Binding-site contacts:
Ligand atom C5 contacts residue TYR85 of chain 3.E at 3.5 Å (hydrophobic).
Ligand atom N1 contacts residue THR59 of chain 3.E at 3.5 Å.
Ligand atom C8 contacts residue LYS61 of chain 3.E at 3.7 Å.
Ligand atom N7 contacts residue TYR85 of chain 3.E at 3.7 Å.
Ligand atom N9 contacts residue TYR85 of chain 3.E at 4.0 Å.
Ligand atom N1 contacts residue TYR85 of chain 3.E at 3.5 Å.
Ligand atom C8 contacts residue THR45 of chain 3.E at 3.8 Å.
Ligand atom N1 contacts residue SER47 of chain 3.E at 2.9 Å (h-bond).
Ligand atom OP2 contacts residue GLU63 of chain 3.E at 3.6 Å (salt-bridge).
Ligand atom C6 contacts residue THR59 of chain 3.E at 3.6 Å.
Ligand atom P contacts residue LYS43 of chain 3.E at 3.2 Å.
Ligand atom C4 contacts residue LYS61 of chain 3.E at 3.7 Å.
Ligand atom C2 contacts residue SER47 of chain 3.E at 3.4 Å.
Ligand atom C5 contacts residue VAL29 of chain 3.E at 4.0 Å (hydrophobic).
Ligand atom C5 contacts residue LYS61 of chain 3.E at 3.7 Å.
Ligand atom OP1 contacts residue TYR85 of chain 3.E at 3.5 Å (h-bond).
Ligand atom C4 contacts residue TYR85 of chain 3.E at 3.8 Å (hydrophobic).
Ligand atom N6 contacts residue THR91 of chain 42.E at 3.5 Å (h-bond).
Ligand atom N6 contacts residue TYR85 of chain 3.E at 3.4 Å.
Ligand atom C6 contacts residue SER47 of chain 3.E at 3.9 Å.
Ligand atom N7 contacts residue LYS61 of chain 3.E at 3.7 Å.
Ligand atom N7 contacts residue THR45 of chain 3.E at 2.5 Å (h-bond).
Ligand atom C6 contacts residue VAL29 of chain 3.E at 4.1 Å (hydrophobic).
Ligand atom C5' contacts residue TYR85 of chain 3.E at 4.0 Å (hydrophobic).
Ligand atom N6 contacts residue LYS61 of chain 3.E at 4.1 Å.
Ligand atom N6 contacts residue CYS46 of chain 3.E at 3.4 Å (h-bond).
Ligand atom N6 contacts residue THR45 of chain 3.E at 2.5 Å (h-bond).
Ligand atom N6 contacts residue SER47 of chain 3.E at 4.1 Å.
Ligand atom N9 contacts residue LYS61 of chain 3.E at 3.7 Å.
Ligand atom OP2 contacts residue LYS43 of chain 3.E at 2.7 Å (salt-bridge).
Ligand atom C6 contacts residue LYS61 of chain 3.E at 3.8 Å.
Ligand atom OP1 contacts residue LYS43 of chain 3.E at 2.9 Å (salt-bridge).
Ligand atom C6 contacts residue TYR85 of chain 3.E at 3.4 Å (hydrophobic).
Ligand atom C6 contacts residue THR45 of chain 3.E at 3.1 Å.
Ligand atom N6 contacts residue THR59 of chain 3.E at 2.8 Å (h-bond).
Ligand atom C5 contacts residue THR45 of chain 3.E at 3.1 Å.
Ligand atom O6 contacts residue LYS61 of chain 3.E at 3.0 Å (salt-bridge).
Ligand atom P contacts residue TYR85 of chain 3.E at 3.7 Å.
Ligand atom C8 contacts residue TYR85 of chain 3.E at 3.8 Å (hydrophobic).
Ligand atom C2 contacts residue THR59 of chain 3.E at 4.1 Å.

Sequence of chain 3.E:
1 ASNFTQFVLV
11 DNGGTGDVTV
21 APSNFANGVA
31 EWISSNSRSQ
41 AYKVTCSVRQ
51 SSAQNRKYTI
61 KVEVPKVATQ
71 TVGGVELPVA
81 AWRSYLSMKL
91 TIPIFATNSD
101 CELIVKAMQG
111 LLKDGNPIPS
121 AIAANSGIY

Sequence of chain 42.E:
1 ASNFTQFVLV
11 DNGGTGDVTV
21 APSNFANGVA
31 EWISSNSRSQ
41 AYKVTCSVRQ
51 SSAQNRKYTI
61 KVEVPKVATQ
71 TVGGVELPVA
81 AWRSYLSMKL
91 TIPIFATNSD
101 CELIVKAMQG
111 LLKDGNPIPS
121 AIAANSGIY

A small-molecule ligand and the protein it binds are described below.
Small molecule (SMILES): Nc1nc(=O)c2ncn([C@@H]3O[C@H](CO[P](=O)(O)O[C@H]4[C@@H](O)[C@H](n5cnc6c(N)ncnc65)O[C@@H]4CO[P](=O)(O)O[C@@H]4[C@@H](O)[C@H](n5cnc6c(N)ncnc65)O[C@@H]4COP(=O)=O)[C@@H](O)[C@H]3O)c2[nH]1